Binding-site contacts:
Ligand atom N3 contacts residue DG6 of chain 1.A at 2.8 Å (h-bond).
Ligand atom N1 contacts residue DC7 of chain 1.A at 2.8 Å (h-bond).
Ligand atom OP1 contacts residue GLY105 of chain 1.E at 3.0 Å (h-bond).
Ligand atom OP1 contacts residue CR1 of chain 1.G at 3.1 Å.
Ligand atom P contacts residue MDN1 of chain 1.H at 3.2 Å.
Ligand atom N3 contacts residue DG11 of chain 1.A at 3.0 Å (h-bond).
Ligand atom N3 contacts residue DG8 of chain 1.A at 2.9 Å (h-bond).
Ligand atom OP1 contacts residue ALA110 of chain 1.E at 3.1 Å (h-bond).
Ligand atom OP1 contacts residue ARG254 of chain 1.E at 3.0 Å (salt-bridge).
Ligand atom N2 contacts residue DC10 of chain 1.A at 2.6 Å (h-bond).
Ligand atom N1 contacts residue DC10 of chain 1.A at 2.7 Å (h-bond).
Ligand atom O2 contacts residue DG8 of chain 1.A at 2.6 Å (h-bond).
Ligand atom N3 contacts residue DG5 of chain 1.A at 3.0 Å (h-bond).
Ligand atom OP1 contacts residue SER109 of chain 1.E at 3.2 Å (h-bond).
Ligand atom N4 contacts residue DG11 of chain 1.A at 2.9 Å (h-bond).
Ligand atom OP1 contacts residue GLY107 of chain 1.E at 3.1 Å (h-bond).
Ligand atom O2 contacts residue DG5 of chain 1.A at 2.8 Å (h-bond).
Ligand atom N4 contacts residue DG6 of chain 1.A at 2.7 Å (h-bond).
Ligand atom N4 contacts residue DG5 of chain 1.A at 3.2 Å (h-bond).
Ligand atom O2 contacts residue DA4 of chain 1.A at 3.2 Å (h-bond).
Ligand atom OP1 contacts residue MDN1 of chain 1.H at 3.2 Å (h-bond).
Ligand atom O6 contacts residue DC7 of chain 1.A at 2.9 Å (h-bond).
Ligand atom O3' contacts residue THR273 of chain 1.E at 3.1 Å (h-bond).
Ligand atom N6 contacts residue DG8 of chain 1.A at 3.0 Å (h-bond).
Ligand atom O3' contacts residue MDN1 of chain 1.H at 3.0 Å (h-bond).
Ligand atom N1 contacts residue DT9 of chain 1.A at 2.9 Å (h-bond).
Ligand atom O2 contacts residue DG11 of chain 1.A at 3.0 Å (h-bond).
Ligand atom O6 contacts residue DC10 of chain 1.A at 2.8 Å (h-bond).
Ligand atom N4 contacts residue DC10 of chain 1.A at 3.2 Å (h-bond).
Ligand atom N6 contacts residue DT9 of chain 1.A at 2.9 Å (h-bond).
Ligand atom OP2 contacts residue SER109 of chain 1.E at 3.2 Å (h-bond).
Ligand atom O5' contacts residue MDN1 of chain 1.H at 2.6 Å (h-bond).
Ligand atom O2 contacts residue DG6 of chain 1.A at 2.8 Å (h-bond).
Ligand atom C5 contacts residue ASP276 of chain 1.E at 3.2 Å.
Ligand atom N2 contacts residue DC7 of chain 1.A at 2.9 Å (h-bond).
Ligand atom OP2 contacts residue PRO108 of chain 1.E at 3.2 Å.
Ligand atom N4 contacts residue DG8 of chain 1.A at 3.0 Å (h-bond).
Ligand atom OP1 contacts residue ASP190 of chain 1.E at 3.1 Å (salt-bridge).
Ligand atom O2 contacts residue TYR271 of chain 1.E at 2.9 Å (h-bond).
Ligand atom C2 contacts residue DG11 of chain 1.A at 3.3 Å.

A protein and the small-molecule ligand that binds it are described below.
Small molecule (SMILES): Cc1cn([C@H]2C[C@H](O)[C@@H](CO[P](=O)(O)O[C@H]3C[C@H](n4ccc(N)nc4=O)O[C@@H]3CO[P](=O)(O)O[C@H]3C[C@H](n4ccc(N)nc4=O)O[C@@H]3CO[P](=O)(O)O[C@H]3C[C@H](N4CN[C@H]5C(=O)N=C(N)N=C54)O[C@@H]3CO[P](=O)(O)O[C@H]3C[C@H](n4ccc(N)nc4=O)O[C@@H]3CO[P](=O)(O)O[C@H]3C[C@H](n4cnc5c(N)ncnc54)O[C@@H]3CO[P](=O)(O)O[C@H]3C[C@H](n4cnc5c(=O)nc(N)[nH]c54)O[C@@H]3CO[P](=O)(O)O[C@H]3C[C@H](n4ccc(N)nc4=O)O[C@@H]3COP(=O)=O)O2)c(=O)[nH]c1=O

Sequence of chain 1.E:
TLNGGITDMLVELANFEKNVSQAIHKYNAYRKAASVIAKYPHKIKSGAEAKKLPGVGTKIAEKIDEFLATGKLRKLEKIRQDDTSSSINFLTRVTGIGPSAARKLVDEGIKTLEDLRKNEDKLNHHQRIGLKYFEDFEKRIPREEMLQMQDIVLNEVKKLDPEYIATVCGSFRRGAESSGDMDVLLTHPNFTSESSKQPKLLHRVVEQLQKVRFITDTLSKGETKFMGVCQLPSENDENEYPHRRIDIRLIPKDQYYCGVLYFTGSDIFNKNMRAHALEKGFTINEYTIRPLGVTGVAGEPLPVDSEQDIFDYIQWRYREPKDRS